This small molecule binds to this protein.
Small molecule (SMILES): CC1=C(CCC(=O)O)C2=Cc3c(CCC(=O)O)c(C)c4n3[Fe@]35n6c(c(C)c(CCC(=O)O)c6=CC1=[N+]23)=CC1=[N+]5C(=C4)C(C)=C1CCC(=O)O

Sequence of chain 3.N:
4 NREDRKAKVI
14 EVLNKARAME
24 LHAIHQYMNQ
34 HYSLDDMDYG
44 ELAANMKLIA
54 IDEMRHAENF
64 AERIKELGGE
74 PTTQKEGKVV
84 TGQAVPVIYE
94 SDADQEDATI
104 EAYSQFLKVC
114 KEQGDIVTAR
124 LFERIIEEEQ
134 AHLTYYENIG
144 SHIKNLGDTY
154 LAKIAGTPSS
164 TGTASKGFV

Binding-site contacts:
Ligand atom O1C contacts residue SER168 of chain 3.N at 3.1 Å.
Ligand atom ND contacts residue MET57 of chain 3.M at 3.2 Å.
Ligand atom CGD contacts residue TYR35 of chain 3.M at 3.5 Å (hydrophobic).
Ligand atom O2C contacts residue SER168 of chain 3.N at 2.9 Å.
Ligand atom O2B contacts residue SER168 of chain 3.N at 2.3 Å (h-bond).
Ligand atom C4D contacts residue MET57 of chain 3.M at 3.5 Å (hydrophobic).
Ligand atom NB contacts residue MET57 of chain 3.M at 3.4 Å (h-bond).
Ligand atom CMD contacts residue GLU61 of chain 3.N at 3.3 Å.
Ligand atom CGA contacts residue ARG20 of chain 3.M at 3.4 Å.
Ligand atom CHB contacts residue MET57 of chain 3.M at 3.5 Å (hydrophobic).
Ligand atom C4A contacts residue MET57 of chain 3.M at 3.4 Å (hydrophobic).
Ligand atom NB contacts residue MET57 of chain 3.N at 2.5 Å (h-bond).
Ligand atom NC contacts residue MET57 of chain 3.M at 3.1 Å (h-bond).
Ligand atom NA contacts residue MET57 of chain 3.M at 3.1 Å.
Ligand atom C1B contacts residue MET57 of chain 3.N at 3.4 Å (hydrophobic).
Ligand atom CGC contacts residue SER168 of chain 3.N at 3.3 Å.
Ligand atom C1D contacts residue MET57 of chain 3.M at 3.5 Å (hydrophobic).
Ligand atom CMB contacts residue GLU61 of chain 3.M at 3.2 Å.
Ligand atom O2B contacts residue ARG58 of chain 3.M at 3.5 Å.
Ligand atom O1A contacts residue TYR35 of chain 3.N at 2.6 Å (h-bond).
Ligand atom O1A contacts residue ARG20 of chain 3.M at 2.7 Å (salt-bridge).
Ligand atom CBB contacts residue SER168 of chain 3.N at 3.3 Å.
Ligand atom FE contacts residue MET57 of chain 3.N at 2.4 Å.
Ligand atom CHB contacts residue MET57 of chain 3.N at 3.5 Å (hydrophobic).
Ligand atom O1B contacts residue LYS50 of chain 3.N at 3.1 Å (salt-bridge).
Ligand atom C1B contacts residue MET57 of chain 3.M at 3.3 Å (hydrophobic).
Ligand atom NA contacts residue MET57 of chain 3.N at 3.5 Å (h-bond).
Ligand atom O2D contacts residue TYR35 of chain 3.M at 2.4 Å (h-bond).
Ligand atom NC contacts residue MET57 of chain 3.N at 3.0 Å (h-bond).
Ligand atom CGA contacts residue TYR35 of chain 3.N at 3.5 Å (hydrophobic).
Ligand atom ND contacts residue MET57 of chain 3.N at 3.1 Å (h-bond).
Ligand atom O1C contacts residue LYS169 of chain 3.N at 3.3 Å (salt-bridge).
Ligand atom CGB contacts residue SER168 of chain 3.N at 3.2 Å.
Ligand atom FE contacts residue MET57 of chain 3.M at 2.4 Å.
Ligand atom O2D contacts residue ARG20 of chain 3.N at 3.0 Å (salt-bridge).
Ligand atom C1D contacts residue MET57 of chain 3.N at 3.3 Å (hydrophobic).
Ligand atom O1D contacts residue ARG20 of chain 3.N at 2.9 Å (salt-bridge).
Ligand atom CMD contacts residue MET57 of chain 3.N at 3.4 Å (hydrophobic).
Ligand atom CGD contacts residue ARG20 of chain 3.N at 3.2 Å.
Ligand atom O2A contacts residue ARG20 of chain 3.M at 2.9 Å (salt-bridge).

Sequence of chain 3.M:
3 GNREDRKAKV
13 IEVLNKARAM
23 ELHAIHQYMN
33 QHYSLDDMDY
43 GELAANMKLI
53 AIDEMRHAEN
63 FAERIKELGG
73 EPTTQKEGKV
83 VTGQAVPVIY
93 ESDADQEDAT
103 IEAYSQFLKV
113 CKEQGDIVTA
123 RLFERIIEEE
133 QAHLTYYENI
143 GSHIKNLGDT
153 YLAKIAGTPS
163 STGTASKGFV